Sequence of chain 1.E:
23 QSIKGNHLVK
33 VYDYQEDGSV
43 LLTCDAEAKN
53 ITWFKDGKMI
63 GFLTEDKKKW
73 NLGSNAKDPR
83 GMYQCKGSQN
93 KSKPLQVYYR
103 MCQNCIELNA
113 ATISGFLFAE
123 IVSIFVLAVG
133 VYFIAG

Binding-site contacts:
Ligand atom C5 contacts residue ASN52 of chain 1.E at 3.6 Å.
Ligand atom C6 contacts residue PHE64 of chain 1.E at 3.4 Å (hydrophobic).
Ligand atom C5 contacts residue PHE64 of chain 1.E at 4.2 Å (hydrophobic).
Ligand atom O5 contacts residue ASN52 of chain 1.E at 2.3 Å (h-bond).
Ligand atom O7 contacts residue ASN52 of chain 1.E at 3.9 Å.
Ligand atom C3 contacts residue ASN52 of chain 1.E at 3.8 Å.
Ligand atom C2 contacts residue ASN52 of chain 1.E at 2.4 Å.
Ligand atom C8 contacts residue ASN52 of chain 1.E at 3.2 Å.
Ligand atom C4 contacts residue ASN52 of chain 1.E at 4.2 Å.
Ligand atom O5 contacts residue PHE64 of chain 1.E at 4.0 Å.
Ligand atom C1 contacts residue ASN52 of chain 1.E at 1.4 Å.
Ligand atom C7 contacts residue ASN52 of chain 1.E at 2.9 Å.
Ligand atom N2 contacts residue ASN52 of chain 1.E at 2.2 Å (h-bond).

This protein binds this small molecule.
Small molecule (SMILES): CC(=O)N[C@@H]1[C@@H](O)[C@H](O)[C@@H](CO)O[C@H]1O